The protein below binds the small molecule below.
Small molecule (SMILES): Fc1ccc(-c2c[nH]nc2-c2ccnc(F)c2)cc1

Binding-site contacts:
Ligand atom N17 contacts residue LEU248 of chain 1.A at 3.8 Å.
Ligand atom F19 contacts residue LEU197 of chain 1.A at 3.4 Å.
Ligand atom N15 contacts residue LEU293 of chain 1.A at 3.1 Å (h-bond).
Ligand atom N17 contacts residue GLU194 of chain 1.A at 4.0 Å.
Ligand atom C2 contacts residue LEU248 of chain 1.A at 3.9 Å (hydrophobic).
Ligand atom C4 contacts residue ILE252 of chain 1.A at 3.8 Å (hydrophobic).
Ligand atom N15 contacts residue ASP294 of chain 1.A at 3.7 Å.
Ligand atom C13 contacts residue GLU194 of chain 1.A at 3.7 Å.
Ligand atom C4 contacts residue PRO244 of chain 1.A at 3.5 Å (hydrophobic).
Ligand atom C6 contacts residue TRP199 of chain 1.A at 3.2 Å (hydrophobic).
Ligand atom C11 contacts residue TRP199 of chain 1.A at 3.6 Å (hydrophobic).
Ligand atom C12 contacts residue TRP199 of chain 1.A at 3.4 Å (hydrophobic).
Ligand atom C1 contacts residue LEU293 of chain 1.A at 3.9 Å (hydrophobic).
Ligand atom C3 contacts residue PRO193 of chain 1.A at 4.0 Å (hydrophobic).
Ligand atom C7 contacts residue TRP199 of chain 1.A at 3.9 Å (hydrophobic).
Ligand atom C10 contacts residue ILE261 of chain 1.A at 3.7 Å (hydrophobic).
Ligand atom C8 contacts residue GLU194 of chain 1.A at 3.8 Å.
Ligand atom N15 contacts residue GLU194 of chain 1.A at 3.9 Å.
Ligand atom C14 contacts residue LEU248 of chain 1.A at 3.6 Å (hydrophobic).
Ligand atom N15 contacts residue SER295 of chain 1.A at 3.0 Å (h-bond).
Ligand atom C1 contacts residue PRO193 of chain 1.A at 3.8 Å (hydrophobic).
Ligand atom C7 contacts residue LEU197 of chain 1.A at 3.7 Å (hydrophobic).
Ligand atom F18 contacts residue ILE261 of chain 1.A at 2.6 Å.
Ligand atom N16 contacts residue LYS251 of chain 1.A at 3.5 Å (salt-bridge).
Ligand atom C14 contacts residue GLU194 of chain 1.A at 3.8 Å.
Ligand atom C10 contacts residue PRO244 of chain 1.A at 3.9 Å (hydrophobic).
Ligand atom F18 contacts residue PRO244 of chain 1.A at 3.9 Å.
Ligand atom C5 contacts residue TRP199 of chain 1.A at 3.6 Å (hydrophobic).
Ligand atom C3 contacts residue LEU234 of chain 1.A at 3.8 Å (hydrophobic).
Ligand atom C1 contacts residue GLU194 of chain 1.A at 3.6 Å.
Ligand atom F19 contacts residue TRP199 of chain 1.A at 3.6 Å.
Ligand atom C10 contacts residue LEU197 of chain 1.A at 3.7 Å (hydrophobic).
Ligand atom N16 contacts residue TRP199 of chain 1.A at 3.4 Å (h-bond).
Ligand atom N17 contacts residue SER295 of chain 1.A at 3.8 Å.
Ligand atom N17 contacts residue TRP199 of chain 1.A at 3.6 Å.
Ligand atom C2 contacts residue LEU197 of chain 1.A at 3.9 Å (hydrophobic).
Ligand atom C4 contacts residue LEU197 of chain 1.A at 3.6 Å (hydrophobic).
Ligand atom C8 contacts residue LEU293 of chain 1.A at 2.9 Å (hydrophobic).
Ligand atom C8 contacts residue SER295 of chain 1.A at 4.0 Å.
Ligand atom C6 contacts residue LYS251 of chain 1.A at 3.3 Å.

Sequence of chain 1.A:
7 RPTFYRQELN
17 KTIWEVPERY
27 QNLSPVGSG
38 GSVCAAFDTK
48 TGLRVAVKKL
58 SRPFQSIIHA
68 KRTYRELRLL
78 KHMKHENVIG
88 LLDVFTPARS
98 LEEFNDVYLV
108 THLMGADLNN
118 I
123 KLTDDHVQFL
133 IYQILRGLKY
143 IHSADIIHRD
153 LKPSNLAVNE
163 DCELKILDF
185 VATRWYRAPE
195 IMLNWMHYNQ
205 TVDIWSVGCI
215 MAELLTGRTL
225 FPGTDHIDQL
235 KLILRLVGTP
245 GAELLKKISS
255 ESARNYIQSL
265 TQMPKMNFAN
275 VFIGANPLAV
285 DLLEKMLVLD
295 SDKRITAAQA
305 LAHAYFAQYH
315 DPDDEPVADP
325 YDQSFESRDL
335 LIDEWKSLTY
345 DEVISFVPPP